Binding-site contacts:
Ligand atom C4 contacts residue VAL171 of chain 1.A at 3.9 Å (hydrophobic).
Ligand atom O contacts residue GLY2 of chain 2.A at 3.4 Å.
Ligand atom C2 contacts residue LYS137 of chain 1.A at 3.8 Å.
Ligand atom C10 contacts residue GLY138 of chain 1.A at 4.0 Å.
Ligand atom C8 contacts residue PHE3 of chain 2.A at 4.4 Å (hydrophobic).
Ligand atom C7 contacts residue LEU282 of chain 2.A at 4.0 Å (hydrophobic).
Ligand atom O contacts residue LEU282 of chain 2.A at 3.5 Å.
Ligand atom C5 contacts residue GLY170 of chain 1.A at 4.3 Å.
Ligand atom C9 contacts residue ARG4 of chain 2.A at 3.5 Å.
Ligand atom C contacts residue PHE3 of chain 2.A at 3.4 Å (hydrophobic).
Ligand atom N contacts residue PHE3 of chain 2.A at 4.4 Å.
Ligand atom C1 contacts residue LYS137 of chain 1.A at 4.3 Å.
Ligand atom C8 contacts residue ARG4 of chain 2.A at 4.5 Å.
Ligand atom C5 contacts residue LYS137 of chain 1.A at 3.7 Å.
Ligand atom C10 contacts residue PHE3 of chain 2.A at 3.2 Å (hydrophobic).
Ligand atom C2 contacts residue GLY2 of chain 2.A at 4.4 Å.
Ligand atom N contacts residue GLY138 of chain 1.A at 3.2 Å (h-bond).
Ligand atom C4 contacts residue LYS137 of chain 1.A at 4.2 Å.
Ligand atom C7 contacts residue LYS137 of chain 1.A at 4.0 Å.
Ligand atom C3 contacts residue GLY138 of chain 1.A at 3.6 Å.
Ligand atom C3 contacts residue GLY170 of chain 1.A at 3.5 Å.
Ligand atom C2 contacts residue GLY138 of chain 1.A at 4.4 Å.
Ligand atom N contacts residue GLY2 of chain 2.A at 3.7 Å.
Ligand atom C8 contacts residue GLY283 of chain 2.A at 4.4 Å.
Ligand atom C8 contacts residue LEU282 of chain 2.A at 3.8 Å (hydrophobic).
Ligand atom C3 contacts residue HIS172 of chain 1.A at 3.9 Å.
Ligand atom C4 contacts residue GLY170 of chain 1.A at 3.1 Å.
Ligand atom C5 contacts residue VAL171 of chain 1.A at 4.3 Å (hydrophobic).
Ligand atom C3 contacts residue GLY2 of chain 2.A at 3.9 Å.
Ligand atom N contacts residue LYS137 of chain 1.A at 3.7 Å.
Ligand atom C9 contacts residue LEU282 of chain 2.A at 4.4 Å (hydrophobic).
Ligand atom C10 contacts residue ARG4 of chain 2.A at 3.8 Å.
Ligand atom C9 contacts residue PHE3 of chain 2.A at 3.1 Å (hydrophobic).
Ligand atom C7 contacts residue GLY283 of chain 2.A at 4.3 Å.
Ligand atom C contacts residue LEU282 of chain 2.A at 3.8 Å (hydrophobic).
Ligand atom C1 contacts residue PHE3 of chain 2.A at 3.9 Å (hydrophobic).
Ligand atom C10 contacts residue LYS137 of chain 1.A at 4.0 Å.
Ligand atom C3 contacts residue LYS137 of chain 1.A at 3.6 Å.
Ligand atom C6 contacts residue LYS137 of chain 1.A at 3.9 Å.
Ligand atom O contacts residue PHE3 of chain 2.A at 2.8 Å (h-bond).

Sequence of chain 2.A:
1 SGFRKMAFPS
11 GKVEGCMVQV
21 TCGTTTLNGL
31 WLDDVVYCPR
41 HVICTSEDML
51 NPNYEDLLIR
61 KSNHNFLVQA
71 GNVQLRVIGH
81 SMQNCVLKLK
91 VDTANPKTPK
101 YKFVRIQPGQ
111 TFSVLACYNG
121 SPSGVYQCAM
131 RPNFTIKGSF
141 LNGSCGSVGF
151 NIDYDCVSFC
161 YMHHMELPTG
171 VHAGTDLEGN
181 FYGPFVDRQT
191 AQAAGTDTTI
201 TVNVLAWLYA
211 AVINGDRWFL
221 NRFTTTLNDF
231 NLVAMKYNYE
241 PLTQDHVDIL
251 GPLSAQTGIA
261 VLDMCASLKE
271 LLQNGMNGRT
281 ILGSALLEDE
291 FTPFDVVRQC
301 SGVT

The small molecule below binds the protein below.
Small molecule (SMILES): OCC1(c2ccccn2)CCCC1

Sequence of chain 1.A:
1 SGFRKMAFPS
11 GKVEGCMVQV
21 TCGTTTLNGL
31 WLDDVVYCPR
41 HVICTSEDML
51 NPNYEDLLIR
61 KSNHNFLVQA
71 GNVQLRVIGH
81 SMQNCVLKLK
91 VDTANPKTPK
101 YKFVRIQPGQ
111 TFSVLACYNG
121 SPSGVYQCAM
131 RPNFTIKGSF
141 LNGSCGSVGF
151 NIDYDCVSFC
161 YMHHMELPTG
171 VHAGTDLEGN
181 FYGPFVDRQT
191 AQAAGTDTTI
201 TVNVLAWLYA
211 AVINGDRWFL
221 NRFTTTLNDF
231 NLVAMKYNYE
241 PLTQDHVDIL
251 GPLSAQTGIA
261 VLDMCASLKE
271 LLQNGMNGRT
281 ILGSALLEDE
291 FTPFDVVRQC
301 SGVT